Binding-site contacts:
Ligand atom NZ contacts residue VAL46 of chain 1.A at 3.8 Å.
Ligand atom CA contacts residue GLN37 of chain 1.A at 3.6 Å.
Ligand atom CE contacts residue LEU53 of chain 1.A at 4.1 Å (hydrophobic).
Ligand atom CD contacts residue ASN99 of chain 1.A at 4.0 Å.
Ligand atom CH3 contacts residue VAL46 of chain 1.A at 3.6 Å (hydrophobic).
Ligand atom OH contacts residue ILE105 of chain 1.A at 3.7 Å.
Ligand atom C contacts residue ASP104 of chain 1.A at 3.9 Å.
Ligand atom N contacts residue ASP104 of chain 1.A at 2.8 Å (salt-bridge).
Ligand atom C contacts residue ASP104 of chain 1.A at 3.6 Å.
Ligand atom C contacts residue TRP40 of chain 1.A at 4.1 Å (hydrophobic).
Ligand atom O contacts residue ASP104 of chain 1.A at 3.2 Å (salt-bridge).
Ligand atom CD contacts residue TRP40 of chain 1.A at 3.9 Å (hydrophobic).
Ligand atom CA contacts residue ASP104 of chain 1.A at 3.8 Å.
Ligand atom CG contacts residue ASN99 of chain 1.A at 3.8 Å.
Ligand atom CA contacts residue ASP104 of chain 1.A at 3.4 Å.
Ligand atom OH contacts residue PRO41 of chain 1.A at 3.4 Å.
Ligand atom O contacts residue LEU53 of chain 1.A at 3.8 Å.
Ligand atom OH contacts residue ASN99 of chain 1.A at 2.9 Å (h-bond).
Ligand atom N contacts residue TRP40 of chain 1.A at 3.7 Å.
Ligand atom CH3 contacts residue LEU51 of chain 1.A at 4.0 Å (hydrophobic).
Ligand atom CA contacts residue GLN37 of chain 1.A at 3.7 Å.
Ligand atom C contacts residue GLN37 of chain 1.A at 3.7 Å.
Ligand atom CG contacts residue ASP104 of chain 1.A at 4.0 Å.
Ligand atom CH contacts residue ASN99 of chain 1.A at 4.0 Å.
Ligand atom CB contacts residue MET108 of chain 1.A at 3.6 Å (hydrophobic).
Ligand atom CH3 contacts residue PHE42 of chain 1.A at 3.9 Å (hydrophobic).
Ligand atom NZ contacts residue TRP40 of chain 1.A at 4.1 Å.
Ligand atom CH contacts residue VAL46 of chain 1.A at 3.8 Å (hydrophobic).
Ligand atom CH contacts residue ILE105 of chain 1.A at 3.9 Å (hydrophobic).
Ligand atom CB contacts residue ASP104 of chain 1.A at 3.9 Å.
Ligand atom N contacts residue GLN37 of chain 1.A at 2.8 Å (h-bond).
Ligand atom CH3 contacts residue TRP40 of chain 1.A at 3.8 Å (hydrophobic).
Ligand atom O contacts residue TYR98 of chain 1.A at 3.2 Å (h-bond).
Ligand atom CB contacts residue PHE38 of chain 1.A at 3.9 Å (hydrophobic).
Ligand atom OH contacts residue CYS95 of chain 1.A at 4.0 Å.
Ligand atom CG1 contacts residue ASP104 of chain 1.A at 3.4 Å.
Ligand atom O contacts residue TRP40 of chain 1.A at 2.8 Å (h-bond).
Ligand atom C contacts residue TRP40 of chain 1.A at 4.0 Å (hydrophobic).
Ligand atom O contacts residue GLN37 of chain 1.A at 3.5 Å.
Ligand atom CB contacts residue ASP104 of chain 1.A at 3.9 Å.

Sequence of chain 1.A:
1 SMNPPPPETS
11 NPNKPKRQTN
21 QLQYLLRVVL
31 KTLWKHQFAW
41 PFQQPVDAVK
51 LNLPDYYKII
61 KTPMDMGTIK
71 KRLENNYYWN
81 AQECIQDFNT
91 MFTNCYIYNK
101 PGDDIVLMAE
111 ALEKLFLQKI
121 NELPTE

This protein binds this small molecule.
Small molecule (SMILES): CC(=O)NCCCC[C@H](NC(=O)CNC(=O)[C@@H]1CCCN1)C(=O)NCC(=O)N[C@H](C(=O)N[C@@H](CCCCNC(C)=O)C(=O)N[C@@H](CO)C(=O)N1C=CC[C@H]1C(=O)NCC=O)C(C)C